Sequence of chain 2.B:
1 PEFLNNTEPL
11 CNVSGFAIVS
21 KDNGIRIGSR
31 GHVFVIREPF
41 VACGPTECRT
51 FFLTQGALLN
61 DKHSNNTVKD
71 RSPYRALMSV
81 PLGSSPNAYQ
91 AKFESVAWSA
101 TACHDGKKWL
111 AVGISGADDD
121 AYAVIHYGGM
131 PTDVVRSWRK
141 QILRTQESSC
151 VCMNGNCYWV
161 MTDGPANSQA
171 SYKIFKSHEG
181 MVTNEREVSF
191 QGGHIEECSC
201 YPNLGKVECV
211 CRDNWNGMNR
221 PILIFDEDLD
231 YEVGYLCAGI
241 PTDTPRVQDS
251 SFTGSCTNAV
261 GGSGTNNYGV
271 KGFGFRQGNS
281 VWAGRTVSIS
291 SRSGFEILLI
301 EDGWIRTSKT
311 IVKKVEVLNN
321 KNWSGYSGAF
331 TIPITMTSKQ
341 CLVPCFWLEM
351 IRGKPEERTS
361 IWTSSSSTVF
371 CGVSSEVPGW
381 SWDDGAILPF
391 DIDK

Binding-site contacts:
Ligand atom C8 contacts residue ASN65 of chain 2.B at 4.4 Å.
Ligand atom N2 contacts residue ILE361 of chain 2.B at 4.1 Å.
Ligand atom C4 contacts residue ASN65 of chain 2.B at 4.1 Å.
Ligand atom C8 contacts residue LYS62 of chain 2.B at 4.5 Å.
Ligand atom O5 contacts residue ASN65 of chain 2.B at 2.4 Å (h-bond).
Ligand atom C5 contacts residue ASN65 of chain 2.B at 3.6 Å.
Ligand atom N2 contacts residue ASN65 of chain 2.B at 2.7 Å (h-bond).
Ligand atom C8 contacts residue ILE361 of chain 2.B at 3.9 Å (hydrophobic).
Ligand atom C7 contacts residue ILE361 of chain 2.B at 4.1 Å (hydrophobic).
Ligand atom C7 contacts residue ASN65 of chain 2.B at 3.1 Å.
Ligand atom C1 contacts residue ASN65 of chain 2.B at 1.4 Å.
Ligand atom C3 contacts residue ASN65 of chain 2.B at 3.7 Å.
Ligand atom O7 contacts residue ASN65 of chain 2.B at 3.0 Å (h-bond).
Ligand atom C8 contacts residue ILE392 of chain 2.B at 4.1 Å (hydrophobic).
Ligand atom O7 contacts residue LYS62 of chain 2.B at 4.1 Å.
Ligand atom C2 contacts residue ASN65 of chain 2.B at 2.3 Å.

This small molecule binds to this protein.
Small molecule (SMILES): CC(=O)N[C@@H]1[C@@H](O)[C@H](O)[C@@H](CO)O[C@H]1O